Sequence of chain 58.C:
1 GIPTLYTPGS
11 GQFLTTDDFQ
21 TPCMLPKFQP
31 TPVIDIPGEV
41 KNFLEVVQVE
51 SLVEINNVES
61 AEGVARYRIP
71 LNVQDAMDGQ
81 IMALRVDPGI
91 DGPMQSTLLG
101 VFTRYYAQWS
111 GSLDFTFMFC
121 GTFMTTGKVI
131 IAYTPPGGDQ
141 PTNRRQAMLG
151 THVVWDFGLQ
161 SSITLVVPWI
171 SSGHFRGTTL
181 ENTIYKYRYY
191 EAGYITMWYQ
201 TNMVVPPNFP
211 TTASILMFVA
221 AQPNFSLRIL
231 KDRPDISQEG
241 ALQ

Sequence of chain 58.A:
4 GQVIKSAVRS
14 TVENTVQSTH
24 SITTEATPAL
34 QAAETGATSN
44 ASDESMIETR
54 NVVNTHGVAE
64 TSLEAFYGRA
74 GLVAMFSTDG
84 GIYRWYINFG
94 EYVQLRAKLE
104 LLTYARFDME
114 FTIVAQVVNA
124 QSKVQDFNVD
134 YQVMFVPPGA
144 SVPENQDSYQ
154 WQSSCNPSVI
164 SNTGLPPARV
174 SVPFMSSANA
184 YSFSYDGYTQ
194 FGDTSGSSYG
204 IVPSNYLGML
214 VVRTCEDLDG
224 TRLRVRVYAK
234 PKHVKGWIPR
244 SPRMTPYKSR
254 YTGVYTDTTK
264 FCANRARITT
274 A

Sequence of chain 57.A:
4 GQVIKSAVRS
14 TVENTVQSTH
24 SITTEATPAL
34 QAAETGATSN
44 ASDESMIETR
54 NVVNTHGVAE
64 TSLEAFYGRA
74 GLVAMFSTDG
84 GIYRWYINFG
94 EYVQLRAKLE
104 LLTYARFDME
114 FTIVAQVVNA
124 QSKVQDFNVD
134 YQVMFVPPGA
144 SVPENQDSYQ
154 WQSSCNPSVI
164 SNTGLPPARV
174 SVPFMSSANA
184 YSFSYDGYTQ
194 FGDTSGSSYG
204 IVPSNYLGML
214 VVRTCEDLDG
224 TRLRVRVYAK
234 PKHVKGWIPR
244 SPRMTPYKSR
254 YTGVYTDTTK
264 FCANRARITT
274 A

Binding-site contacts:
Ligand atom N contacts residue GLU239 of chain 58.C at 3.0 Å (salt-bridge).
Ligand atom SG contacts residue MET78 of chain 58.A at 3.8 Å.
Ligand atom CB contacts residue ASP150 of chain 57.A at 3.6 Å.
Ligand atom C contacts residue SER151 of chain 57.A at 3.9 Å.
Ligand atom N contacts residue TYR152 of chain 57.A at 3.5 Å.
Ligand atom C contacts residue ASP150 of chain 57.A at 3.8 Å.
Ligand atom O contacts residue GLN155 of chain 57.A at 3.0 Å (h-bond).
Ligand atom C contacts residue TYR152 of chain 57.A at 3.6 Å (hydrophobic).
Ligand atom C contacts residue MET78 of chain 58.A at 4.2 Å (hydrophobic).
Ligand atom CB contacts residue GLU239 of chain 58.C at 4.0 Å.
Ligand atom SG contacts residue TYR95 of chain 58.A at 3.8 Å.
Ligand atom SG contacts residue GLY240 of chain 58.C at 4.0 Å.
Ligand atom CA contacts residue GLU239 of chain 58.C at 3.9 Å.
Ligand atom O contacts residue TYR95 of chain 58.A at 3.6 Å.
Ligand atom CA contacts residue ASP150 of chain 57.A at 3.3 Å.
Ligand atom O contacts residue TYR152 of chain 57.A at 3.6 Å.
Ligand atom SG contacts residue ALA241 of chain 58.C at 3.5 Å (h-bond).
Ligand atom N contacts residue GLY1 of chain 58.E at 3.7 Å.
Ligand atom SG contacts residue GLY1 of chain 58.E at 4.2 Å.
Ligand atom CA contacts residue TYR152 of chain 57.A at 3.8 Å (hydrophobic).
Ligand atom C contacts residue GLN155 of chain 57.A at 4.2 Å.
Ligand atom O contacts residue LEU75 of chain 58.A at 4.4 Å.
Ligand atom N contacts residue GLN155 of chain 57.A at 4.3 Å.
Ligand atom CA contacts residue SER151 of chain 57.A at 4.0 Å.
Ligand atom SG contacts residue GLU239 of chain 58.C at 4.3 Å.
Ligand atom N contacts residue ASP150 of chain 57.A at 4.4 Å.
Ligand atom C contacts residue GLY1 of chain 58.E at 1.3 Å.
Ligand atom N contacts residue GLN238 of chain 58.C at 3.8 Å.
Ligand atom C contacts residue TYR95 of chain 58.A at 4.5 Å (hydrophobic).
Ligand atom CB contacts residue MET78 of chain 58.A at 3.9 Å (hydrophobic).
Ligand atom CA contacts residue GLY1 of chain 58.E at 2.4 Å.
Ligand atom O contacts residue GLY1 of chain 58.E at 2.2 Å (h-bond).
Ligand atom CB contacts residue GLY1 of chain 58.E at 3.1 Å.

This protein binds this small molecule.
Small molecule (SMILES): N[C@@H](CS)C(=O)O